A protein and the small-molecule ligand that binds it are described below.
Small molecule (SMILES): N[C@@H](CC(=O)O)C(=O)O

Binding-site contacts:
Ligand atom C contacts residue ASN881 of chain 4.A at 3.8 Å.
Ligand atom OD2 contacts residue ARG832 of chain 4.A at 2.5 Å (salt-bridge).
Ligand atom OD2 contacts residue MET879 of chain 4.A at 4.3 Å.
Ligand atom OD2 contacts residue ILE829 of chain 4.A at 3.8 Å.
Ligand atom CB contacts residue LYS773 of chain 4.A at 3.2 Å.
Ligand atom CA contacts residue LYS773 of chain 4.A at 4.4 Å.
Ligand atom CB contacts residue MET769 of chain 4.A at 4.0 Å (hydrophobic).
Ligand atom O contacts residue PRO591 of chain 4.A at 4.4 Å.
Ligand atom CA contacts residue ASN881 of chain 4.A at 3.4 Å.
Ligand atom OD2 contacts residue LYS773 of chain 4.A at 2.9 Å (salt-bridge).
Ligand atom N contacts residue ARG587 of chain 4.A at 2.9 Å (salt-bridge).
Ligand atom C contacts residue ILE825 of chain 4.A at 4.3 Å (hydrophobic).
Ligand atom CB contacts residue ILE829 of chain 4.A at 4.1 Å (hydrophobic).
Ligand atom O contacts residue ILE825 of chain 4.A at 3.9 Å.
Ligand atom OXT contacts residue ASN881 of chain 4.A at 2.9 Å (h-bond).
Ligand atom CG contacts residue ASN881 of chain 4.A at 3.9 Å.
Ligand atom O contacts residue ARG587 of chain 4.A at 2.6 Å (salt-bridge).
Ligand atom CB contacts residue ILE825 of chain 4.A at 4.0 Å (hydrophobic).
Ligand atom OXT contacts residue ARG587 of chain 4.A at 2.7 Å.
Ligand atom CB contacts residue ARG832 of chain 4.A at 4.3 Å.
Ligand atom CA contacts residue ARG587 of chain 4.A at 4.0 Å.
Ligand atom CG contacts residue LYS773 of chain 4.A at 3.4 Å.
Ligand atom OD1 contacts residue ILE825 of chain 4.A at 4.1 Å.
Ligand atom OXT contacts residue MET769 of chain 4.A at 3.9 Å.
Ligand atom CG contacts residue ILE829 of chain 4.A at 4.0 Å (hydrophobic).
Ligand atom O contacts residue MET819 of chain 4.A at 4.3 Å.
Ligand atom N contacts residue ASN881 of chain 4.A at 2.8 Å (h-bond).
Ligand atom OD2 contacts residue ARG880 of chain 4.A at 3.5 Å.
Ligand atom OD2 contacts residue ASN881 of chain 4.A at 4.1 Å.
Ligand atom C contacts residue ARG587 of chain 4.A at 3.5 Å.
Ligand atom N contacts residue MET616 of chain 4.A at 4.2 Å.
Ligand atom O contacts residue MET769 of chain 4.A at 3.2 Å.
Ligand atom C contacts residue MET769 of chain 4.A at 3.8 Å (hydrophobic).
Ligand atom CB contacts residue ASN881 of chain 4.A at 3.3 Å.
Ligand atom OD1 contacts residue ARG832 of chain 4.A at 2.6 Å (salt-bridge).
Ligand atom CG contacts residue ILE825 of chain 4.A at 4.3 Å (hydrophobic).
Ligand atom CG contacts residue ARG832 of chain 4.A at 3.0 Å.
Ligand atom CA contacts residue ILE825 of chain 4.A at 3.9 Å (hydrophobic).
Ligand atom CG contacts residue ARG880 of chain 4.A at 4.0 Å.
Ligand atom OD1 contacts residue ARG880 of chain 4.A at 3.8 Å.

Sequence of chain 4.A:
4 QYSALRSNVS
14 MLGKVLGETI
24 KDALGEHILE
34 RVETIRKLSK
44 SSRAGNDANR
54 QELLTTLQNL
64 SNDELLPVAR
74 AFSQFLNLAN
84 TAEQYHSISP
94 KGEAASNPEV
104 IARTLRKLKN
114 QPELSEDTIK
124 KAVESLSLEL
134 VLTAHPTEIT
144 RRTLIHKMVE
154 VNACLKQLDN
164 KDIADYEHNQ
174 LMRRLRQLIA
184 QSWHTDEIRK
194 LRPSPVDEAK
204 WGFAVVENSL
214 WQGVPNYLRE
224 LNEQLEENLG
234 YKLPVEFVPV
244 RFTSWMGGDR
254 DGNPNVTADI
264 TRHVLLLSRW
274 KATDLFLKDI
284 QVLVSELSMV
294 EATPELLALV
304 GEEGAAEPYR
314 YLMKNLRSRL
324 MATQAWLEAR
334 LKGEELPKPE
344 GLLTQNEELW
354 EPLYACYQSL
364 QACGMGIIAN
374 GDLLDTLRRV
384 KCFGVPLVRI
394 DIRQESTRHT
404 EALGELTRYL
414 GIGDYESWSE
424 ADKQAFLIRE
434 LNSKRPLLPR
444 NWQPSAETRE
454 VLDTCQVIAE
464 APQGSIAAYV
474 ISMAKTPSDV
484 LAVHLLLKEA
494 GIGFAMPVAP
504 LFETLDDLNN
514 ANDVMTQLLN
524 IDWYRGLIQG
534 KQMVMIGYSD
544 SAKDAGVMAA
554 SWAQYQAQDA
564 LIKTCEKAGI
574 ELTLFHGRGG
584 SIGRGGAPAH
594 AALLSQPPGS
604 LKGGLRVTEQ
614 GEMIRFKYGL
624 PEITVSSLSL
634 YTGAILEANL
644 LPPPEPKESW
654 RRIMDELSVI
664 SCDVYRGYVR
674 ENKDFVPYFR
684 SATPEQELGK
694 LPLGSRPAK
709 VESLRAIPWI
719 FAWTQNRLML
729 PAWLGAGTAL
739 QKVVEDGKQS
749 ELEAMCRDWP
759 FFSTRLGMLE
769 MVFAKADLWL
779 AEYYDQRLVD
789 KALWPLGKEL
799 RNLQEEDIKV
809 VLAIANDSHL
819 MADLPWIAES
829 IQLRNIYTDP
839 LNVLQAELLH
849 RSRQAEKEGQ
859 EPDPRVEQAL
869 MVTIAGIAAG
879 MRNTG